Sequence of chain 7.A:
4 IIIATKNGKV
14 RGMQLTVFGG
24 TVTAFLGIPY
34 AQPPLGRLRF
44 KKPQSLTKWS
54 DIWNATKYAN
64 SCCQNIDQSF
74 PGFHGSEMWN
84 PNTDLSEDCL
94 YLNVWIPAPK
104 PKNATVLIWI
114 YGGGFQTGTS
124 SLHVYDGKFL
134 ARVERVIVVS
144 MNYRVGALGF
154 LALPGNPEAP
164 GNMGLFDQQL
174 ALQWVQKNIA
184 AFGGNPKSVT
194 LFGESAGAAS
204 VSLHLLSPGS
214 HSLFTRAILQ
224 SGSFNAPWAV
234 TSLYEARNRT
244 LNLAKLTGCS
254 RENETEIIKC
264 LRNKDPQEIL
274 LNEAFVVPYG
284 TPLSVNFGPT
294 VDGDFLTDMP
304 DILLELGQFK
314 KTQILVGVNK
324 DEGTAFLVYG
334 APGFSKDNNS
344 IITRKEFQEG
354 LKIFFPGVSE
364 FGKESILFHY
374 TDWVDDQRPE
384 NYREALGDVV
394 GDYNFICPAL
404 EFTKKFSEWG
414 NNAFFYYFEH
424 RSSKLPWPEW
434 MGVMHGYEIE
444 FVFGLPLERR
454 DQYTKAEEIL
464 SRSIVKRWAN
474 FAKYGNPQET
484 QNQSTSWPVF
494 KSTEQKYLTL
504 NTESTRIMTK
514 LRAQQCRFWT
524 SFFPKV

Binding-site contacts:
Ligand atom C8 contacts residue ASN256 of chain 7.A at 4.4 Å.
Ligand atom C2 contacts residue ASN256 of chain 7.A at 2.5 Å.
Ligand atom C1 contacts residue THR258 of chain 7.A at 3.2 Å.
Ligand atom C5 contacts residue THR258 of chain 7.A at 3.5 Å.
Ligand atom C6 contacts residue THR258 of chain 7.A at 4.4 Å.
Ligand atom O7 contacts residue ASN256 of chain 7.A at 3.3 Å (h-bond).
Ligand atom C7 contacts residue ASN256 of chain 7.A at 3.3 Å.
Ligand atom O6 contacts residue GLU259 of chain 7.A at 3.3 Å (salt-bridge).
Ligand atom N2 contacts residue ASN256 of chain 7.A at 2.9 Å (h-bond).
Ligand atom C5 contacts residue ASN256 of chain 7.A at 3.7 Å.
Ligand atom O5 contacts residue THR258 of chain 7.A at 3.3 Å (h-bond).
Ligand atom C1 contacts residue ASN256 of chain 7.A at 1.4 Å.
Ligand atom C6 contacts residue GLU259 of chain 7.A at 4.0 Å.
Ligand atom O5 contacts residue ASN256 of chain 7.A at 2.4 Å (h-bond).
Ligand atom O5 contacts residue GLU259 of chain 7.A at 3.3 Å (salt-bridge).
Ligand atom C2 contacts residue THR258 of chain 7.A at 4.4 Å.
Ligand atom C4 contacts residue ASN256 of chain 7.A at 4.2 Å.
Ligand atom C3 contacts residue ASN256 of chain 7.A at 3.8 Å.
Ligand atom C5 contacts residue GLU259 of chain 7.A at 4.3 Å.
Ligand atom C1 contacts residue GLU259 of chain 7.A at 4.2 Å.

A small-molecule ligand and the protein it binds are described below.
Small molecule (SMILES): CC(=O)N[C@@H]1[C@@H](O)[C@H](O)[C@@H](CO)O[C@H]1O